Binding-site contacts:
Ligand atom C8 contacts residue TYR341 of chain 1.A at 3.4 Å (hydrophobic).
Ligand atom C11 contacts residue TYR337 of chain 1.A at 3.8 Å (hydrophobic).
Ligand atom C12 contacts residue TYR341 of chain 1.A at 3.8 Å (hydrophobic).
Ligand atom C14 contacts residue TYR337 of chain 1.A at 3.4 Å (hydrophobic).
Ligand atom C10 contacts residue TYR337 of chain 1.A at 3.8 Å (hydrophobic).
Ligand atom O2 contacts residue TYR124 of chain 1.A at 3.6 Å (h-bond).
Ligand atom N4 contacts residue TYR337 of chain 1.A at 3.5 Å.
Ligand atom C10 contacts residue TYR124 of chain 1.A at 3.9 Å (hydrophobic).
Ligand atom N3 contacts residue TYR341 of chain 1.A at 3.8 Å.
Ligand atom C1 contacts residue TRP286 of chain 1.A at 3.6 Å (hydrophobic).
Ligand atom C2 contacts residue TRP286 of chain 1.A at 3.3 Å (hydrophobic).
Ligand atom C1 contacts residue TYR72 of chain 1.A at 3.4 Å (hydrophobic).
Ligand atom C12 contacts residue PHE338 of chain 1.A at 3.5 Å (hydrophobic).
Ligand atom N3 contacts residue TYR124 of chain 1.A at 3.4 Å (h-bond).
Ligand atom O3 contacts residue PHE338 of chain 1.A at 3.8 Å.
Ligand atom N1 contacts residue GLU285 of chain 1.A at 3.3 Å (salt-bridge).
Ligand atom C2 contacts residue TYR72 of chain 1.A at 3.7 Å (hydrophobic).
Ligand atom O1 contacts residue TYR72 of chain 1.A at 3.3 Å.
Ligand atom C8 contacts residue ASP74 of chain 1.A at 3.6 Å.
Ligand atom C6 contacts residue TRP286 of chain 1.A at 3.5 Å (hydrophobic).
Ligand atom C3 contacts residue TYR72 of chain 1.A at 3.7 Å (hydrophobic).
Ligand atom C3 contacts residue TYR124 of chain 1.A at 3.7 Å (hydrophobic).
Ligand atom N1 contacts residue TYR72 of chain 1.A at 3.1 Å.
Ligand atom O1 contacts residue GLU285 of chain 1.A at 2.6 Å (salt-bridge).
Ligand atom C3 contacts residue TRP286 of chain 1.A at 3.3 Å (hydrophobic).
Ligand atom C8 contacts residue TYR124 of chain 1.A at 3.5 Å (hydrophobic).
Ligand atom C5 contacts residue TRP286 of chain 1.A at 3.6 Å (hydrophobic).
Ligand atom O3 contacts residue HIS447 of chain 1.A at 3.3 Å.
Ligand atom C13 contacts residue TYR341 of chain 1.A at 3.6 Å (hydrophobic).
Ligand atom C4 contacts residue TYR124 of chain 1.A at 3.7 Å (hydrophobic).
Ligand atom C9 contacts residue TYR124 of chain 1.A at 3.1 Å (hydrophobic).
Ligand atom C4 contacts residue TRP286 of chain 1.A at 3.4 Å (hydrophobic).
Ligand atom C9 contacts residue TYR341 of chain 1.A at 3.8 Å (hydrophobic).
Ligand atom C14 contacts residue PHE338 of chain 1.A at 3.3 Å (hydrophobic).
Ligand atom O3 contacts residue TYR337 of chain 1.A at 3.2 Å.
Ligand atom O1 contacts residue VAL282 of chain 1.A at 3.2 Å (h-bond).
Ligand atom C6 contacts residue TYR72 of chain 1.A at 3.6 Å (hydrophobic).
Ligand atom N2 contacts residue TRP286 of chain 1.A at 3.6 Å (h-bond).
Ligand atom C9 contacts residue ASP74 of chain 1.A at 3.8 Å.
Ligand atom N1 contacts residue TRP286 of chain 1.A at 3.6 Å.

A protein and the small-molecule ligand that binds it are described below.
Small molecule (SMILES): O/N=C/c1cc[n+](COC[n+]2ccc(/C=N/O)cc2)cc1

Sequence of chain 1.A:
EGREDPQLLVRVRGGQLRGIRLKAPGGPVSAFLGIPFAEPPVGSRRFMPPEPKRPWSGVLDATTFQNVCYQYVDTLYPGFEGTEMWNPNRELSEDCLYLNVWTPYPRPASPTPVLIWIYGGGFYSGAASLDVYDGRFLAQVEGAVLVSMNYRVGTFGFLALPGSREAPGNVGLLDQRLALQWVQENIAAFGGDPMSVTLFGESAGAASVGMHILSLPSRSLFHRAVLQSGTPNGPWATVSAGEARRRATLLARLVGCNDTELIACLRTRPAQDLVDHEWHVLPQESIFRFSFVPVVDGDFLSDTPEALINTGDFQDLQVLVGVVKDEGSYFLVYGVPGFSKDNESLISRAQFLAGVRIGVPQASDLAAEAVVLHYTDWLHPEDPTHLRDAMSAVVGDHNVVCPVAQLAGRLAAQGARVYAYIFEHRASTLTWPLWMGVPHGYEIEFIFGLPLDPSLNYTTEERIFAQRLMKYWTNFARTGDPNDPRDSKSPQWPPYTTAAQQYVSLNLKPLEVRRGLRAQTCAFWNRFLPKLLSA